Binding-site contacts:
Ligand atom N29 contacts residue SER623 of chain 1.B at 2.8 Å (h-bond).
Ligand atom N39 contacts residue ASN570 of chain 1.B at 3.4 Å (h-bond).
Ligand atom C34 contacts residue VAL622 of chain 1.B at 3.3 Å (hydrophobic).
Ligand atom N05 contacts residue ARG568 of chain 1.B at 3.6 Å.
Ligand atom O56 contacts residue TYR576 of chain 1.B at 2.9 Å (h-bond).
Ligand atom C30 contacts residue VAL622 of chain 1.B at 3.6 Å (hydrophobic).
Ligand atom C37 contacts residue ASN570 of chain 1.B at 3.4 Å.
Ligand atom N06 contacts residue ARG568 of chain 1.B at 3.7 Å.
Ligand atom C52 contacts residue VAL564 of chain 1.B at 3.6 Å (hydrophobic).
Ligand atom C43 contacts residue VAL564 of chain 1.B at 3.6 Å (hydrophobic).
Ligand atom O56 contacts residue NDP1 of chain 1.F at 3.6 Å.
Ligand atom C07 contacts residue HIS156 of chain 1.B at 3.7 Å.
Ligand atom C17 contacts residue ARG568 of chain 1.B at 3.6 Å.
Ligand atom C07 contacts residue ARG568 of chain 1.B at 3.7 Å.
Ligand atom C26 contacts residue GLY569 of chain 1.B at 3.6 Å.
Ligand atom C59 contacts residue NDP1 of chain 1.F at 3.6 Å.
Ligand atom C01 contacts residue PHE651 of chain 1.B at 3.6 Å (hydrophobic).
Ligand atom C28 contacts residue SER623 of chain 1.B at 3.7 Å.
Ligand atom N06 contacts residue HIS156 of chain 1.B at 3.7 Å.
Ligand atom N05 contacts residue PRO157 of chain 1.B at 3.5 Å.
Ligand atom C52 contacts residue SER563 of chain 1.B at 3.3 Å.
Ligand atom C21 contacts residue SER623 of chain 1.B at 3.6 Å.
Ligand atom C48 contacts residue LEU611 of chain 1.B at 3.4 Å (hydrophobic).
Ligand atom C09 contacts residue ARG568 of chain 1.B at 3.5 Å.
Ligand atom C55 contacts residue SER563 of chain 1.B at 3.7 Å.
Ligand atom C17 contacts residue PRO157 of chain 1.B at 3.3 Å (hydrophobic).
Ligand atom N06 contacts residue PRO157 of chain 1.B at 3.7 Å.
Ligand atom C52 contacts residue SER565 of chain 1.B at 3.6 Å.
Ligand atom C55 contacts residue NDP1 of chain 1.F at 3.6 Å.
Ligand atom C01 contacts residue ARG568 of chain 1.B at 3.4 Å.
Ligand atom O38 contacts residue ASN570 of chain 1.B at 3.5 Å (h-bond).
Ligand atom N29 contacts residue VAL622 of chain 1.B at 3.6 Å.
Ligand atom C09 contacts residue PRO157 of chain 1.B at 3.5 Å (hydrophobic).
Ligand atom O56 contacts residue SER563 of chain 1.B at 2.8 Å (h-bond).
Ligand atom C07 contacts residue PRO157 of chain 1.B at 3.7 Å (hydrophobic).
Ligand atom C40 contacts residue SER565 of chain 1.B at 3.6 Å.
Ligand atom C59 contacts residue TYR576 of chain 1.B at 3.5 Å (hydrophobic).
Ligand atom C10 contacts residue ARG568 of chain 1.B at 3.4 Å.
Ligand atom C40 contacts residue ASN570 of chain 1.B at 3.6 Å.
Ligand atom O56 contacts residue SER565 of chain 1.B at 3.5 Å (h-bond).

A protein and the small-molecule ligand that binds it are described below.
Small molecule (SMILES): Cn1ncc2cc(-c3ccc(C4=NC5(CC5)C(=O)N4C[C@@H]4CCN(C(=O)C5CC5)C4)cc3)ccc21

Sequence of chain 1.B:
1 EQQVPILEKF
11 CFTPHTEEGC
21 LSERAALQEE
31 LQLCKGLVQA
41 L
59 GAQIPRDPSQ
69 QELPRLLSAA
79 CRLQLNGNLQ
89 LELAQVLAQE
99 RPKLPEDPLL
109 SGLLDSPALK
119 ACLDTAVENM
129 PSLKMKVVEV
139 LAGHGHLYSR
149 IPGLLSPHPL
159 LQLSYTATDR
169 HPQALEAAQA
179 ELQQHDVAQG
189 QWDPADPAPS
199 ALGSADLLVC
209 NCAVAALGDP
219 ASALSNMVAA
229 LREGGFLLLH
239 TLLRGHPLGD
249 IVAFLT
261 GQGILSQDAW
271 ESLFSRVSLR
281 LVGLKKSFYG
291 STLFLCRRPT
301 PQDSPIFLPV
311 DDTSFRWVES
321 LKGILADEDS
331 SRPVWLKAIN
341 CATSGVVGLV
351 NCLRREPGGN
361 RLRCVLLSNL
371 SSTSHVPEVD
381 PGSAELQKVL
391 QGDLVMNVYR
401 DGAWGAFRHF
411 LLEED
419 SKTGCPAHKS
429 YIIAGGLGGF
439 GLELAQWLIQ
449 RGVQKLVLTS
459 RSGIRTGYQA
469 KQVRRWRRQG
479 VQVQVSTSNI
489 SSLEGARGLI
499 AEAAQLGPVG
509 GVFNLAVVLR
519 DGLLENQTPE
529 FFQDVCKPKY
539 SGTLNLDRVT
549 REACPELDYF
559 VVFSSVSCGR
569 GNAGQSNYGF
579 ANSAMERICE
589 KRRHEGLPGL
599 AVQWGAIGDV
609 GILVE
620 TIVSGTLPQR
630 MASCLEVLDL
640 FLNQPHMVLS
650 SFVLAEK